Binding-site contacts:
Ligand atom C1 contacts residue TRP364 of chain 1.A at 4.3 Å (hydrophobic).
Ligand atom C8 contacts residue LYS304 of chain 1.A at 3.8 Å.
Ligand atom C7 contacts residue ASN308 of chain 1.A at 3.6 Å.
Ligand atom C6 contacts residue TRP364 of chain 1.A at 3.9 Å (hydrophobic).
Ligand atom C5 contacts residue TRP364 of chain 1.A at 4.4 Å (hydrophobic).
Ligand atom C2 contacts residue ASN308 of chain 1.A at 2.6 Å.
Ligand atom O5 contacts residue TRP364 of chain 1.A at 3.8 Å.
Ligand atom C3 contacts residue ASN308 of chain 1.A at 3.9 Å.
Ligand atom O7 contacts residue ASN308 of chain 1.A at 3.8 Å.
Ligand atom C8 contacts residue ASN308 of chain 1.A at 3.9 Å.
Ligand atom C1 contacts residue ASN308 of chain 1.A at 1.5 Å.
Ligand atom C4 contacts residue ASN308 of chain 1.A at 4.4 Å.
Ligand atom C5 contacts residue ASN308 of chain 1.A at 3.8 Å.
Ligand atom O5 contacts residue ASN308 of chain 1.A at 2.5 Å (h-bond).
Ligand atom N2 contacts residue ASN308 of chain 1.A at 3.0 Å (h-bond).

Sequence of chain 1.A:
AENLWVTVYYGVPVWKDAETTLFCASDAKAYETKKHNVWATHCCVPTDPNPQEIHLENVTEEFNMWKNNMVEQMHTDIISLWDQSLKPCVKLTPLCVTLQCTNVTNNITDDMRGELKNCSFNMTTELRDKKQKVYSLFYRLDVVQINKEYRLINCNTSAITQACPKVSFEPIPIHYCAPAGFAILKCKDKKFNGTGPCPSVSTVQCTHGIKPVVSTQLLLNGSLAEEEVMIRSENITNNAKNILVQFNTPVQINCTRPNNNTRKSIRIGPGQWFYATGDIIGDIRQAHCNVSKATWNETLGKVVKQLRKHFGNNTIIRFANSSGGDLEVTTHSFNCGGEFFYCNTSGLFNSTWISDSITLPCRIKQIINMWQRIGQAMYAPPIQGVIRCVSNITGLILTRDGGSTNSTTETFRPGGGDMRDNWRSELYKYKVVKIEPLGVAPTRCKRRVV

A small-molecule ligand and the protein it binds are described below.
Small molecule (SMILES): CC(=O)N[C@@H]1[C@@H](O)[C@H](O)[C@@H](CO)O[C@H]1O